Sequence of chain 2.A:
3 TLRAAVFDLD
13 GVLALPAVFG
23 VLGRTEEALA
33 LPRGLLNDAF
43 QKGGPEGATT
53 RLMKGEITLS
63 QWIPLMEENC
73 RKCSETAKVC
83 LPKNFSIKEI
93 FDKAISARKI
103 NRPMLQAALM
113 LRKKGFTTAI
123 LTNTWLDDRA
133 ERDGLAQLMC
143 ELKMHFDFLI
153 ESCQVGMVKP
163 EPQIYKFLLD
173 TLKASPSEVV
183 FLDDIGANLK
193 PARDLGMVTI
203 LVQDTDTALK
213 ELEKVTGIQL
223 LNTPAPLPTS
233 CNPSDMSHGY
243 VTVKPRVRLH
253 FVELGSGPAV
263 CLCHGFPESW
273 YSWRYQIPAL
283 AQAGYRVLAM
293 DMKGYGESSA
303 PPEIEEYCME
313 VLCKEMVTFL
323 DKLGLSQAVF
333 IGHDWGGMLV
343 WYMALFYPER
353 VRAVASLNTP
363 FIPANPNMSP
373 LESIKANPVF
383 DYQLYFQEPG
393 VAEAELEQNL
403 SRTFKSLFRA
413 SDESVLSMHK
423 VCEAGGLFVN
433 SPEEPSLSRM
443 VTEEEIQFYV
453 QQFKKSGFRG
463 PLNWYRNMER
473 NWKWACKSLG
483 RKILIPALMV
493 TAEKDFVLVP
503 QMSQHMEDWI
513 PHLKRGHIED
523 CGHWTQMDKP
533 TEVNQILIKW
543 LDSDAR

Binding-site contacts:
Ligand atom C16 contacts residue ASP336 of chain 2.A at 3.2 Å.
Ligand atom O14 contacts residue TYR467 of chain 2.A at 2.7 Å (h-bond).
Ligand atom C10 contacts residue ASP336 of chain 2.A at 3.2 Å.
Ligand atom C13 contacts residue ASP336 of chain 2.A at 3.6 Å.
Ligand atom O23 contacts residue LEU409 of chain 2.A at 3.3 Å.
Ligand atom N9 contacts residue ASP336 of chain 2.A at 3.7 Å.
Ligand atom C11 contacts residue ASP336 of chain 2.A at 3.4 Å.
Ligand atom C11 contacts residue THR361 of chain 2.A at 3.8 Å.
Ligand atom O24 contacts residue SO41 of chain 2.C at 3.5 Å (h-bond).
Ligand atom C17 contacts residue TYR467 of chain 2.A at 3.7 Å (hydrophobic).
Ligand atom C3 contacts residue TRP337 of chain 2.A at 3.9 Å (hydrophobic).
Ligand atom N22 contacts residue LEU409 of chain 2.A at 3.8 Å.
Ligand atom N15 contacts residue ASP336 of chain 2.A at 2.6 Å (salt-bridge).
Ligand atom C6 contacts residue GLN385 of chain 2.A at 3.9 Å.
Ligand atom C13 contacts residue TYR467 of chain 2.A at 3.2 Å (hydrophobic).
Ligand atom O24 contacts residue MET420 of chain 2.A at 3.3 Å.
Ligand atom C5 contacts residue GLN385 of chain 2.A at 3.6 Å.
Ligand atom C13 contacts residue TYR384 of chain 2.A at 3.3 Å (hydrophobic).
Ligand atom C18 contacts residue PHE268 of chain 2.A at 3.0 Å (hydrophobic).
Ligand atom N22 contacts residue SO41 of chain 2.C at 3.5 Å (h-bond).
Ligand atom C17 contacts residue PHE268 of chain 2.A at 3.3 Å (hydrophobic).
Ligand atom S12 contacts residue THR361 of chain 2.A at 3.9 Å.
Ligand atom C20 contacts residue TYR384 of chain 2.A at 3.9 Å (hydrophobic).
Ligand atom C19 contacts residue SO41 of chain 2.C at 3.8 Å.
Ligand atom C17 contacts residue HIS525 of chain 2.A at 3.6 Å.
Ligand atom C4 contacts residue GLN385 of chain 2.A at 3.9 Å.
Ligand atom O24 contacts residue LEU409 of chain 2.A at 3.6 Å.
Ligand atom C10 contacts residue TRP337 of chain 2.A at 3.5 Å (hydrophobic).
Ligand atom O23 contacts residue TRP526 of chain 2.A at 3.4 Å.
Ligand atom C21 contacts residue TYR467 of chain 2.A at 3.6 Å (hydrophobic).
Ligand atom C20 contacts residue MET420 of chain 2.A at 3.8 Å (hydrophobic).
Ligand atom O14 contacts residue TYR384 of chain 2.A at 2.6 Å (h-bond).
Ligand atom C8 contacts residue GLN385 of chain 2.A at 3.6 Å.
Ligand atom C11 contacts residue TRP337 of chain 2.A at 3.6 Å (hydrophobic).
Ligand atom C21 contacts residue TYR384 of chain 2.A at 3.5 Å (hydrophobic).
Ligand atom C16 contacts residue TYR467 of chain 2.A at 3.3 Å (hydrophobic).
Ligand atom O23 contacts residue SO41 of chain 2.C at 3.8 Å.
Ligand atom C8 contacts residue TYR384 of chain 2.A at 3.9 Å (hydrophobic).
Ligand atom N15 contacts residue TYR467 of chain 2.A at 3.6 Å (h-bond).
Ligand atom C17 contacts residue ASP336 of chain 2.A at 3.1 Å.

The small molecule below binds the protein below.
Small molecule (SMILES): O=C(Nc1ccc([N+](=O)[O-])cc1)N1CCS[C@@H](c2ccccc2)C1